A small-molecule ligand and the protein it binds are described below.
Small molecule (SMILES): CC(=O)N[C@@H]1[C@@H](O)[C@H](O)[C@@H](CO)O[C@H]1O

Sequence of chain 4.F:
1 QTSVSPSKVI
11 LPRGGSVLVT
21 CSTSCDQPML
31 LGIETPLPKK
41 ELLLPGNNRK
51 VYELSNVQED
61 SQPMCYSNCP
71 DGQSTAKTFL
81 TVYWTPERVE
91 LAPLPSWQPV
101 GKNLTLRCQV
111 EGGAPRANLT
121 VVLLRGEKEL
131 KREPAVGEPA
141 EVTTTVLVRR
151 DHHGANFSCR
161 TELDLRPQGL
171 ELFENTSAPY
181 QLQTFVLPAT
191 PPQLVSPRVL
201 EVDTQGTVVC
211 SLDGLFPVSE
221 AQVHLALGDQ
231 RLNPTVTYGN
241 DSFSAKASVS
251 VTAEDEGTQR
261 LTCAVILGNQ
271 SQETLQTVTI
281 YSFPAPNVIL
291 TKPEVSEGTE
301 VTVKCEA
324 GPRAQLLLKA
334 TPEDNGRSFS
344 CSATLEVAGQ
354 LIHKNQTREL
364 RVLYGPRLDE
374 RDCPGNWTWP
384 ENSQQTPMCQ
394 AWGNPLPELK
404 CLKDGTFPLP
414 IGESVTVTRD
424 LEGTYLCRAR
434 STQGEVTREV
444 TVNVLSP

Binding-site contacts:
Ligand atom O5 contacts residue GLN168 of chain 4.F at 4.0 Å.
Ligand atom C8 contacts residue ASP164 of chain 4.F at 4.5 Å.
Ligand atom O5 contacts residue ALA117 of chain 4.F at 3.5 Å (h-bond).
Ligand atom C6 contacts residue ALA117 of chain 4.F at 3.6 Å (hydrophobic).
Ligand atom C3 contacts residue ASN118 of chain 4.F at 3.8 Å.
Ligand atom C4 contacts residue ASN118 of chain 4.F at 3.8 Å.
Ligand atom C7 contacts residue ASN118 of chain 4.F at 3.9 Å.
Ligand atom O6 contacts residue ALA117 of chain 4.F at 2.3 Å.
Ligand atom O6 contacts residue ASN118 of chain 4.F at 4.0 Å.
Ligand atom C1 contacts residue PRO167 of chain 4.F at 4.4 Å (hydrophobic).
Ligand atom C7 contacts residue PRO167 of chain 4.F at 3.9 Å (hydrophobic).
Ligand atom C2 contacts residue ALA117 of chain 4.F at 4.0 Å (hydrophobic).
Ligand atom C5 contacts residue ALA117 of chain 4.F at 4.2 Å (hydrophobic).
Ligand atom O7 contacts residue ASN118 of chain 4.F at 3.5 Å (h-bond).
Ligand atom O5 contacts residue ASN118 of chain 4.F at 1.8 Å (h-bond).
Ligand atom C2 contacts residue ASN118 of chain 4.F at 2.7 Å.
Ligand atom C6 contacts residue ASN118 of chain 4.F at 4.0 Å.
Ligand atom C5 contacts residue ASN118 of chain 4.F at 3.2 Å.
Ligand atom C4 contacts residue ALA117 of chain 4.F at 4.2 Å (hydrophobic).
Ligand atom C1 contacts residue ALA117 of chain 4.F at 3.9 Å (hydrophobic).
Ligand atom N2 contacts residue ASN118 of chain 4.F at 3.6 Å.
Ligand atom C1 contacts residue GLN168 of chain 4.F at 4.0 Å.
Ligand atom N2 contacts residue PRO167 of chain 4.F at 4.0 Å.
Ligand atom C8 contacts residue PRO167 of chain 4.F at 3.7 Å (hydrophobic).
Ligand atom O7 contacts residue ALA117 of chain 4.F at 4.5 Å.
Ligand atom C1 contacts residue ASN118 of chain 4.F at 1.6 Å.
Ligand atom C5 contacts residue GLN168 of chain 4.F at 4.5 Å.